Binding-site contacts:
Ligand atom O5 contacts residue GLU268 of chain 1.C at 4.1 Å.
Ligand atom C1 contacts residue GLU268 of chain 1.C at 4.5 Å.
Ligand atom C4 contacts residue ASN265 of chain 1.C at 4.2 Å.
Ligand atom C5 contacts residue GLU268 of chain 1.C at 4.1 Å.
Ligand atom O5 contacts residue ASN265 of chain 1.C at 2.4 Å (h-bond).
Ligand atom C3 contacts residue ASN265 of chain 1.C at 3.7 Å.
Ligand atom C5 contacts residue ASN265 of chain 1.C at 3.7 Å.
Ligand atom C8 contacts residue ASN265 of chain 1.C at 3.3 Å.
Ligand atom C2 contacts residue ASN265 of chain 1.C at 2.4 Å.
Ligand atom O7 contacts residue ASN265 of chain 1.C at 4.0 Å.
Ligand atom C7 contacts residue ASN265 of chain 1.C at 3.1 Å.
Ligand atom N2 contacts residue ASN265 of chain 1.C at 2.7 Å (h-bond).
Ligand atom C1 contacts residue ASN265 of chain 1.C at 1.4 Å.

Sequence of chain 1.C:
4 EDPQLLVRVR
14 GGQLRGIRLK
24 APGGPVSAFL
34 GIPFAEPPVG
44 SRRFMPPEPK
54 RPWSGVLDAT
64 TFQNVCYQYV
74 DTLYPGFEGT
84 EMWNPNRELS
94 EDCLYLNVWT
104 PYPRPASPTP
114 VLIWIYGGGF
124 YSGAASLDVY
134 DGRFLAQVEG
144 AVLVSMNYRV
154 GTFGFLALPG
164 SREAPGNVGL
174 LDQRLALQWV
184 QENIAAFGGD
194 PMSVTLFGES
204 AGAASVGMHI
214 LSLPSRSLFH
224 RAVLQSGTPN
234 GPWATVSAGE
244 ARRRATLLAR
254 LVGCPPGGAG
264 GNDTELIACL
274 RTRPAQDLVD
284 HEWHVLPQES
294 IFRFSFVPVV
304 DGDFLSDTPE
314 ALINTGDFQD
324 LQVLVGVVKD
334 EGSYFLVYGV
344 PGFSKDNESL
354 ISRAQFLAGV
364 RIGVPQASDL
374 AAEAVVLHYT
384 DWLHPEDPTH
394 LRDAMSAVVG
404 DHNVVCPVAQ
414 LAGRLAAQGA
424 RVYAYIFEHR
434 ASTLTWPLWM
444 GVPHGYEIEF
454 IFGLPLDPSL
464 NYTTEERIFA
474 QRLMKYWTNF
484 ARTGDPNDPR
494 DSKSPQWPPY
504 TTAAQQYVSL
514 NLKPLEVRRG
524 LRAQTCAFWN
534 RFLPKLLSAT

The protein below binds the small molecule below.
Small molecule (SMILES): CC(=O)N[C@@H]1[C@@H](O)[C@H](O)[C@@H](CO)O[C@H]1O